This small molecule binds to this protein.
Small molecule (SMILES): CSCC[C@H](N)C(=O)O

Binding-site contacts:
Ligand atom CE contacts residue ALA556 of chain 1.GA at 4.0 Å (hydrophobic).
Ligand atom CA contacts residue PHE502 of chain 1.GA at 4.3 Å (hydrophobic).
Ligand atom CE contacts residue GLY511 of chain 1.GA at 4.3 Å.
Ligand atom CG contacts residue TYR500 of chain 1.GA at 3.4 Å (hydrophobic).
Ligand atom CE contacts residue ALA554 of chain 1.GA at 3.5 Å (hydrophobic).
Ligand atom SD contacts residue TYR500 of chain 1.GA at 4.5 Å.
Ligand atom SD contacts residue SER541 of chain 1.GA at 4.2 Å.
Ligand atom O contacts residue PHE502 of chain 1.GA at 3.1 Å.
Ligand atom CE contacts residue VAL555 of chain 1.GA at 3.5 Å (hydrophobic).
Ligand atom CB contacts residue TYR500 of chain 1.GA at 4.4 Å (hydrophobic).
Ligand atom C contacts residue PHE502 of chain 1.GA at 4.0 Å (hydrophobic).
Ligand atom CB contacts residue PHE502 of chain 1.GA at 3.9 Å (hydrophobic).
Ligand atom CE contacts residue ILE512 of chain 1.GA at 4.5 Å (hydrophobic).
Ligand atom SD contacts residue ALA556 of chain 1.GA at 4.0 Å.
Ligand atom CB contacts residue ALA556 of chain 1.GA at 4.3 Å (hydrophobic).
Ligand atom CE contacts residue TYR500 of chain 1.GA at 4.0 Å (hydrophobic).
Ligand atom SD contacts residue VAL555 of chain 1.GA at 4.3 Å.
Ligand atom CG contacts residue GLY511 of chain 1.GA at 4.5 Å.

Sequence of chain 1.GA:
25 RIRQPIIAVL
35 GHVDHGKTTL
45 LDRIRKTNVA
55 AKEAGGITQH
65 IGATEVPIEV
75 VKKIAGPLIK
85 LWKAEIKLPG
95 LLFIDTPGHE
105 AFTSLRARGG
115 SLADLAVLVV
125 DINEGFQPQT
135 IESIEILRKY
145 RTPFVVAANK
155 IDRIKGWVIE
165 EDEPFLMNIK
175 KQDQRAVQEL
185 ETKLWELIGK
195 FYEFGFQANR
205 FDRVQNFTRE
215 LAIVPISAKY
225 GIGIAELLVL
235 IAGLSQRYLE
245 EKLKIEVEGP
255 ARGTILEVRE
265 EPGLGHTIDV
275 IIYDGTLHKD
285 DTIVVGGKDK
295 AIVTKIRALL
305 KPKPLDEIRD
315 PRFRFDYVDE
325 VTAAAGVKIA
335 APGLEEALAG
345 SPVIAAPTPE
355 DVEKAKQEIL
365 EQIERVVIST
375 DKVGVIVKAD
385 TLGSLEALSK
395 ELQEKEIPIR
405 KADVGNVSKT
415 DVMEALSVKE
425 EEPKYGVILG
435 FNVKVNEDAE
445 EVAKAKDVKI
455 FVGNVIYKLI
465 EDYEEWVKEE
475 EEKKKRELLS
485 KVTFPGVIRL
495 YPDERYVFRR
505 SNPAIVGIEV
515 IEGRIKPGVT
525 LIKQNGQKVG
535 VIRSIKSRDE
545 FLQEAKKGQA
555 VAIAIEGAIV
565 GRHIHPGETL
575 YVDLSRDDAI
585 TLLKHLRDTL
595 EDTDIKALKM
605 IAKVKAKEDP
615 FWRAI